Sequence of chain 6.D:
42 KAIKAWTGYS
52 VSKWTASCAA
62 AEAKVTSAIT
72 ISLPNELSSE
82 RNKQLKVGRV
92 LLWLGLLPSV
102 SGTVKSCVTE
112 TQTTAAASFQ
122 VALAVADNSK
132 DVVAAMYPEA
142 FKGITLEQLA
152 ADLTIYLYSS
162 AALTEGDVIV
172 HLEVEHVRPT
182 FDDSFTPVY

Sequence of chain 6.E:
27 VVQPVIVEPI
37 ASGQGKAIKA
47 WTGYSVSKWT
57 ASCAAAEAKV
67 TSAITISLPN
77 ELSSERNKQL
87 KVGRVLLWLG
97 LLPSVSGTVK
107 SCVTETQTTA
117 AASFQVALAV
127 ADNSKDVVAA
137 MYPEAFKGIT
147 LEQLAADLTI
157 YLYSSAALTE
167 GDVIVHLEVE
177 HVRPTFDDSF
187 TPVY

Binding-site contacts:
Ligand atom C6 contacts residue THR48 of chain 6.D at 4.2 Å.
Ligand atom N1 contacts residue THR48 of chain 6.D at 4.0 Å.
Ligand atom N7 contacts residue TRP47 of chain 6.D at 3.7 Å.
Ligand atom C5 contacts residue TRP47 of chain 6.D at 3.8 Å (hydrophobic).
Ligand atom N6 contacts residue TYR50 of chain 6.D at 4.2 Å.
Ligand atom C2 contacts residue TRP47 of chain 6.D at 4.2 Å (hydrophobic).
Ligand atom O4' contacts residue LYS143 of chain 6.D at 4.1 Å.
Ligand atom N9 contacts residue TRP47 of chain 6.D at 3.9 Å.
Ligand atom N1 contacts residue TRP47 of chain 6.D at 4.3 Å.
Ligand atom OP2 contacts residue GLY49 of chain 6.E at 4.2 Å.
Ligand atom C5' contacts residue VAL178 of chain 6.E at 4.5 Å (hydrophobic).
Ligand atom C8 contacts residue TRP47 of chain 6.D at 3.8 Å (hydrophobic).
Ligand atom C1' contacts residue TRP47 of chain 6.D at 4.3 Å (hydrophobic).
Ligand atom C4 contacts residue TRP47 of chain 6.D at 3.9 Å (hydrophobic).
Ligand atom N3 contacts residue TRP47 of chain 6.D at 4.1 Å.
Ligand atom C6 contacts residue TRP47 of chain 6.D at 3.9 Å (hydrophobic).
Ligand atom O4' contacts residue TRP47 of chain 6.D at 4.1 Å.
Ligand atom OP2 contacts residue VAL178 of chain 6.E at 4.5 Å.
Ligand atom N6 contacts residue TRP47 of chain 6.D at 3.8 Å.
Ligand atom N6 contacts residue THR48 of chain 6.D at 3.3 Å (h-bond).

This small molecule binds to this protein.
Small molecule (SMILES): Nc1ncnc2c1ncn2[C@@H]1O[C@H](COO[C@@H]2C[C@@H](CO[P](=O)(O)O[C@H]3[C@@H](O)[C@H](n4cnc5c(N)ncnc54)O[C@@H]3COP(=O)=O)O[C@H]2n2ccc(=O)[nH]c2=O)[C@@H](OOP(O)OC[C@H]2O[C@@H](n3ccc(=O)[nH]c3=O)[C@H](O)[C@@H]2O)[C@H]1O.Op1oo1